A small-molecule ligand and the protein it binds are described below.
Small molecule (SMILES): COc1nc(C)nc2c1CC[C@H]1[C@H](C)C(O)=C(C#N)C[C@]21C

Binding-site contacts:
Ligand atom O17 contacts residue CYS109 of chain 1.A at 4.2 Å.
Ligand atom C4 contacts residue CYS109 of chain 1.A at 4.1 Å (hydrophobic).
Ligand atom C9 contacts residue CYS109 of chain 1.A at 3.0 Å (hydrophobic).
Ligand atom C5 contacts residue CYS109 of chain 1.A at 3.4 Å (hydrophobic).
Ligand atom C22 contacts residue HIS112 of chain 1.A at 3.6 Å.
Ligand atom C6 contacts residue LYS89 of chain 1.A at 3.8 Å.
Ligand atom C4 contacts residue LYS89 of chain 1.A at 3.8 Å.
Ligand atom C15 contacts residue GLY106 of chain 1.A at 3.6 Å.
Ligand atom N13 contacts residue HIS112 of chain 1.A at 4.1 Å.
Ligand atom C8 contacts residue HIS87 of chain 1.A at 4.2 Å.
Ligand atom C22 contacts residue TYR43 of chain 1.A at 3.6 Å (hydrophobic).
Ligand atom C6 contacts residue VAL90 of chain 1.A at 4.0 Å (hydrophobic).
Ligand atom C7 contacts residue VAL90 of chain 1.A at 3.6 Å (hydrophobic).
Ligand atom C12 contacts residue CYS109 of chain 1.A at 4.2 Å (hydrophobic).
Ligand atom C2 contacts residue GLY106 of chain 1.A at 4.2 Å.
Ligand atom N16 contacts residue LYS108 of chain 1.A at 3.5 Å.
Ligand atom C22 contacts residue HIS87 of chain 1.A at 4.2 Å.
Ligand atom C3 contacts residue CYS109 of chain 1.A at 3.5 Å (hydrophobic).
Ligand atom C10 contacts residue CYS109 of chain 1.A at 2.8 Å (hydrophobic).
Ligand atom N16 contacts residue GLY106 of chain 1.A at 3.3 Å.
Ligand atom O17 contacts residue GLY106 of chain 1.A at 2.8 Å (h-bond).
Ligand atom C18 contacts residue VAL113 of chain 1.A at 4.1 Å (hydrophobic).
Ligand atom C18 contacts residue LYS89 of chain 1.A at 4.3 Å.
Ligand atom C8 contacts residue CYS109 of chain 1.A at 3.9 Å (hydrophobic).
Ligand atom C19 contacts residue LYS89 of chain 1.A at 3.8 Å.
Ligand atom C15 contacts residue CYS109 of chain 1.A at 3.3 Å (hydrophobic).
Ligand atom C1 contacts residue CYS109 of chain 1.A at 1.8 Å (hydrophobic).
Ligand atom C14 contacts residue HIS112 of chain 1.A at 4.2 Å.
Ligand atom C5 contacts residue LYS89 of chain 1.A at 4.3 Å.
Ligand atom C19 contacts residue CYS109 of chain 1.A at 4.1 Å (hydrophobic).
Ligand atom O21 contacts residue HIS87 of chain 1.A at 3.7 Å.
Ligand atom C2 contacts residue CYS109 of chain 1.A at 2.8 Å (hydrophobic).
Ligand atom O17 contacts residue MET105 of chain 1.A at 3.6 Å.
Ligand atom O21 contacts residue HIS112 of chain 1.A at 3.7 Å.
Ligand atom C3 contacts residue GLY106 of chain 1.A at 3.9 Å.
Ligand atom N11 contacts residue CYS109 of chain 1.A at 3.2 Å (h-bond).
Ligand atom C6 contacts residue HIS87 of chain 1.A at 3.6 Å.
Ligand atom N16 contacts residue CYS109 of chain 1.A at 4.1 Å.
Ligand atom C15 contacts residue LYS108 of chain 1.A at 4.0 Å.
Ligand atom C7 contacts residue HIS87 of chain 1.A at 3.4 Å.

Sequence of chain 1.A:
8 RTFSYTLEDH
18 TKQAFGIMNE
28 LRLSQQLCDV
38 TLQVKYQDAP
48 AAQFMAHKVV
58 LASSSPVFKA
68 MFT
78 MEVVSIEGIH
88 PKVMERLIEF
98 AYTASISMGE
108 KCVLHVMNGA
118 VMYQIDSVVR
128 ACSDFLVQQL